A protein and the small-molecule ligand that binds it are described below.
Small molecule (SMILES): CC(=O)N[C@@H]1[C@@H](O)[C@H](O)[C@@H](CO)O[C@H]1O

Binding-site contacts:
Ligand atom O7 contacts residue ALA39 of chain 1.E at 4.1 Å.
Ligand atom O6 contacts residue ASN38 of chain 1.E at 4.2 Å.
Ligand atom O7 contacts residue ASN38 of chain 1.E at 4.3 Å.
Ligand atom O5 contacts residue ASN38 of chain 1.E at 2.4 Å (h-bond).
Ligand atom C1 contacts residue THR24 of chain 1.E at 4.4 Å.
Ligand atom O3 contacts residue ALA39 of chain 1.E at 4.0 Å.
Ligand atom C5 contacts residue THR24 of chain 1.E at 3.2 Å.
Ligand atom C5 contacts residue ASN38 of chain 1.E at 3.7 Å.
Ligand atom C1 contacts residue ALA39 of chain 1.E at 3.2 Å (hydrophobic).
Ligand atom C6 contacts residue ALA39 of chain 1.E at 4.3 Å (hydrophobic).
Ligand atom N2 contacts residue ALA39 of chain 1.E at 4.0 Å.
Ligand atom C7 contacts residue ALA39 of chain 1.E at 4.4 Å (hydrophobic).
Ligand atom C2 contacts residue ASN38 of chain 1.E at 2.5 Å.
Ligand atom C5 contacts residue ALA39 of chain 1.E at 4.1 Å (hydrophobic).
Ligand atom C2 contacts residue ALA39 of chain 1.E at 2.9 Å (hydrophobic).
Ligand atom C4 contacts residue ALA39 of chain 1.E at 3.6 Å (hydrophobic).
Ligand atom C1 contacts residue ASN38 of chain 1.E at 1.5 Å.
Ligand atom O5 contacts residue THR24 of chain 1.E at 3.0 Å (h-bond).
Ligand atom C3 contacts residue ALA39 of chain 1.E at 3.8 Å (hydrophobic).
Ligand atom O6 contacts residue ALA39 of chain 1.E at 3.2 Å (h-bond).
Ligand atom C7 contacts residue ASN38 of chain 1.E at 4.1 Å.
Ligand atom C4 contacts residue THR24 of chain 1.E at 4.5 Å.
Ligand atom O5 contacts residue ALA39 of chain 1.E at 3.2 Å (h-bond).
Ligand atom N2 contacts residue ASN38 of chain 1.E at 3.1 Å (h-bond).
Ligand atom C3 contacts residue ASN38 of chain 1.E at 3.8 Å.
Ligand atom O6 contacts residue THR24 of chain 1.E at 2.8 Å.
Ligand atom C6 contacts residue THR24 of chain 1.E at 2.5 Å.
Ligand atom O5 contacts residue THR37 of chain 1.E at 4.3 Å.
Ligand atom C4 contacts residue ASN38 of chain 1.E at 4.0 Å.

Sequence of chain 1.E:
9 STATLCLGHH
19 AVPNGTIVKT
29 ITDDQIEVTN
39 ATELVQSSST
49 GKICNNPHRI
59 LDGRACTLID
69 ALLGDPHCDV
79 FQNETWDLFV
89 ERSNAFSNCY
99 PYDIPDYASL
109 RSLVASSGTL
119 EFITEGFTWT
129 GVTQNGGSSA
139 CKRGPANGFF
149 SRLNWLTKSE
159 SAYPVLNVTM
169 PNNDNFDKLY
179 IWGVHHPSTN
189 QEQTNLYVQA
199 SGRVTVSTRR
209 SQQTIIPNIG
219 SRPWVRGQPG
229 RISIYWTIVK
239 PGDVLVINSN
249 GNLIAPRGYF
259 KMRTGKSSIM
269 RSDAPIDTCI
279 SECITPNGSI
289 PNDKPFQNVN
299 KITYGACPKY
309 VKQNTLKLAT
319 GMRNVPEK